This protein binds this small molecule.
Small molecule (SMILES): CC[C@H](C)[C@H](NC(=O)[C@@H]1CCCN1C(=O)[C@@H](N)CCCN=C(N)N)C(=O)N[C@@H](CC(C)C)C(=O)N[C@@H](CC(C)C)C(=O)N1CCC[C@H]1C(=O)N[C@@H](CC1=c2ccccc2=NC1)C(=O)N[C@@H](CCCN=C(N)N)C(N)=O

Binding-site contacts:
Ligand atom CD2 contacts residue ILE13 of chain 1.A at 3.6 Å (hydrophobic).
Ligand atom O contacts residue THR49 of chain 1.A at 3.2 Å (h-bond).
Ligand atom CB contacts residue ALA47 of chain 1.A at 3.4 Å (hydrophobic).
Ligand atom CE3 contacts residue ALA47 of chain 1.A at 3.6 Å (hydrophobic).
Ligand atom CD2 contacts residue THR40 of chain 1.A at 3.2 Å.
Ligand atom C contacts residue GLN45 of chain 1.A at 3.6 Å.
Ligand atom CA contacts residue SER39 of chain 1.A at 3.4 Å.
Ligand atom O contacts residue SER39 of chain 1.A at 3.0 Å (h-bond).
Ligand atom NH2 contacts residue SO41 of chain 1.F at 2.9 Å (h-bond).
Ligand atom CD1 contacts residue PHE38 of chain 1.A at 3.7 Å (hydrophobic).
Ligand atom CZ contacts residue SO41 of chain 1.F at 3.3 Å.
Ligand atom CG contacts residue ALA47 of chain 1.A at 3.8 Å (hydrophobic).
Ligand atom CZ contacts residue GLU14 of chain 1.A at 3.6 Å.
Ligand atom C contacts residue SER39 of chain 1.A at 3.5 Å.
Ligand atom O contacts residue VAL48 of chain 1.A at 3.7 Å.
Ligand atom CZ3 contacts residue ALA47 of chain 1.A at 3.7 Å (hydrophobic).
Ligand atom O contacts residue ALA41 of chain 1.A at 3.3 Å (h-bond).
Ligand atom NH1 contacts residue GLU14 of chain 1.A at 2.8 Å (salt-bridge).
Ligand atom NH1 contacts residue SO41 of chain 1.F at 2.6 Å (h-bond).
Ligand atom CZ3 contacts residue THR49 of chain 1.A at 3.4 Å.
Ligand atom O contacts residue MET16 of chain 1.A at 2.8 Å (h-bond).
Ligand atom CD1 contacts residue THR40 of chain 1.A at 3.7 Å.
Ligand atom CB contacts residue SO41 of chain 1.F at 3.7 Å.
Ligand atom N contacts residue THR49 of chain 1.A at 3.2 Å (h-bond).
Ligand atom CB contacts residue THR49 of chain 1.A at 3.6 Å.
Ligand atom O contacts residue GLN45 of chain 1.A at 2.9 Å (h-bond).
Ligand atom CG2 contacts residue THR15 of chain 1.A at 3.5 Å.
Ligand atom CH2 contacts residue ASN70 of chain 1.A at 3.6 Å.
Ligand atom O contacts residue PHE38 of chain 1.A at 3.4 Å.
Ligand atom CB contacts residue SER39 of chain 1.A at 3.7 Å.
Ligand atom CD2 contacts residue ALA47 of chain 1.A at 3.6 Å (hydrophobic).
Ligand atom O contacts residue THR15 of chain 1.A at 3.3 Å.
Ligand atom CZ3 contacts residue ASN70 of chain 1.A at 3.3 Å.
Ligand atom CB contacts residue VAL37 of chain 1.A at 3.8 Å (hydrophobic).
Ligand atom CE2 contacts residue ALA47 of chain 1.A at 3.7 Å (hydrophobic).
Ligand atom CD1 contacts residue GLN36 of chain 1.A at 3.3 Å.
Ligand atom CE3 contacts residue THR49 of chain 1.A at 3.2 Å.
Ligand atom N contacts residue SER39 of chain 1.A at 2.8 Å (h-bond).
Ligand atom CD1 contacts residue ILE50 of chain 1.A at 3.8 Å (hydrophobic).
Ligand atom CD1 contacts residue HIS153 of chain 1.A at 3.4 Å.

Sequence of chain 1.A:
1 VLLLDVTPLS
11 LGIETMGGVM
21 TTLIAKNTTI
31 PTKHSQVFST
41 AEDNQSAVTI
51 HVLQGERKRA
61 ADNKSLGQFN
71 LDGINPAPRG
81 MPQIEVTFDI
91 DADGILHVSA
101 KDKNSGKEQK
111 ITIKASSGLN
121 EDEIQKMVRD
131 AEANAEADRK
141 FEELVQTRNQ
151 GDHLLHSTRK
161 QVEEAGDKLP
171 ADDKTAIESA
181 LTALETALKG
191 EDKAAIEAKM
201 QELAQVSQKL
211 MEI